Binding-site contacts:
Ligand atom C11 contacts residue VAL101 of chain 1.A at 3.1 Å (hydrophobic).
Ligand atom C5 contacts residue ILE28 of chain 1.A at 3.6 Å (hydrophobic).
Ligand atom O4 contacts residue LEU98 of chain 1.A at 3.7 Å.
Ligand atom N3 contacts residue DMS1 of chain 1.I at 3.8 Å.
Ligand atom N4 contacts residue DMS1 of chain 1.I at 3.6 Å (h-bond).
Ligand atom C9 contacts residue PRO102 of chain 1.A at 3.3 Å (hydrophobic).
Ligand atom C6 contacts residue ILE28 of chain 1.A at 3.6 Å (hydrophobic).
Ligand atom N6 contacts residue ALA49 of chain 1.A at 3.7 Å.
Ligand atom N2 contacts residue ASP99 of chain 1.A at 3.5 Å (salt-bridge).
Ligand atom C20 contacts residue TYR100 of chain 1.A at 3.7 Å (hydrophobic).
Ligand atom C17 contacts residue LYS51 of chain 1.A at 3.2 Å.
Ligand atom N2 contacts residue LEU154 of chain 1.A at 3.4 Å.
Ligand atom N2 contacts residue VAL101 of chain 1.A at 3.4 Å (h-bond).
Ligand atom C12 contacts residue ASP99 of chain 1.A at 3.6 Å.
Ligand atom C8 contacts residue PRO102 of chain 1.A at 4.0 Å (hydrophobic).
Ligand atom C6 contacts residue DMS1 of chain 1.I at 3.5 Å.
Ligand atom C17 contacts residue ASP166 of chain 1.A at 3.7 Å.
Ligand atom C10 contacts residue ILE28 of chain 1.A at 3.8 Å (hydrophobic).
Ligand atom N6 contacts residue VAL76 of chain 1.A at 3.6 Å.
Ligand atom C11 contacts residue TYR100 of chain 1.A at 3.5 Å (hydrophobic).
Ligand atom C8 contacts residue TYR100 of chain 1.A at 4.0 Å (hydrophobic).
Ligand atom C11 contacts residue LEU154 of chain 1.A at 3.8 Å (hydrophobic).
Ligand atom O3 contacts residue DMS1 of chain 1.J at 3.3 Å (h-bond).
Ligand atom C12 contacts residue ALA49 of chain 1.A at 3.8 Å (hydrophobic).
Ligand atom N2 contacts residue TYR100 of chain 1.A at 3.6 Å.
Ligand atom O1 contacts residue ILE28 of chain 1.A at 3.9 Å.
Ligand atom O2 contacts residue ARG107 of chain 1.A at 3.1 Å (salt-bridge).
Ligand atom C5 contacts residue DMS1 of chain 1.I at 3.9 Å.
Ligand atom C8 contacts residue VAL101 of chain 1.A at 3.2 Å (hydrophobic).
Ligand atom C18 contacts residue ASP166 of chain 1.A at 3.6 Å.
Ligand atom C12 contacts residue LEU154 of chain 1.A at 3.6 Å (hydrophobic).
Ligand atom C18 contacts residue LYS51 of chain 1.A at 3.5 Å.
Ligand atom C7 contacts residue ILE28 of chain 1.A at 3.9 Å (hydrophobic).
Ligand atom C19 contacts residue DMS1 of chain 1.I at 3.6 Å.
Ligand atom C15 contacts residue DMS1 of chain 1.I at 4.0 Å.
Ligand atom N6 contacts residue ASP99 of chain 1.A at 2.8 Å (salt-bridge).
Ligand atom C18 contacts residue PHE33 of chain 1.A at 3.5 Å (hydrophobic).
Ligand atom C1 contacts residue TYR100 of chain 1.A at 3.4 Å (hydrophobic).
Ligand atom O2 contacts residue PRO102 of chain 1.A at 3.8 Å.
Ligand atom N5 contacts residue PHE33 of chain 1.A at 3.8 Å.

Sequence of chain 1.A:
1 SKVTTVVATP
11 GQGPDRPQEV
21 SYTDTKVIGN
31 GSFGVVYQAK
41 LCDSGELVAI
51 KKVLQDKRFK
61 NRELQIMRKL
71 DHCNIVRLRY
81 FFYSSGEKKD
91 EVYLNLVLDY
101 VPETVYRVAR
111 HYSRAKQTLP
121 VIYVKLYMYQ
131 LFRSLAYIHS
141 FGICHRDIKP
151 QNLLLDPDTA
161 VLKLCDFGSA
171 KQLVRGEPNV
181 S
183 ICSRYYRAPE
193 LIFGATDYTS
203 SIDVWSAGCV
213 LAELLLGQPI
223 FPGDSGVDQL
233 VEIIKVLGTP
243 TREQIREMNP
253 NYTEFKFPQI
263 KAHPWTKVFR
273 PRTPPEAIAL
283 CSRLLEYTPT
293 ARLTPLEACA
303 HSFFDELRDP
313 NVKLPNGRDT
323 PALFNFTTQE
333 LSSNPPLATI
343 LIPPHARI

The small molecule below binds the protein below.
Small molecule (SMILES): Nc1ncc(-c2ccc(S(=O)(=O)N3CCOCC3)cc2)nc1C(=O)Nc1cccnc1